Binding-site contacts:
Ligand atom C4 contacts residue PHE67 of chain 1.A at 4.2 Å (hydrophobic).
Ligand atom O6 contacts residue CYS57 of chain 1.A at 3.9 Å.
Ligand atom O5 contacts residue ARG68 of chain 1.A at 3.9 Å.
Ligand atom O6 contacts residue HIS150 of chain 1.A at 4.2 Å.
Ligand atom C3 contacts residue TYR53 of chain 1.A at 4.4 Å (hydrophobic).
Ligand atom O6 contacts residue GLU58 of chain 1.A at 3.8 Å.
Ligand atom C2 contacts residue CYS57 of chain 1.A at 4.3 Å (hydrophobic).
Ligand atom C4 contacts residue HIS150 of chain 1.A at 4.4 Å.
Ligand atom C1 contacts residue ARG64 of chain 1.A at 4.4 Å.
Ligand atom O5 contacts residue ARG64 of chain 1.A at 2.6 Å (salt-bridge).
Ligand atom C3 contacts residue HIS150 of chain 1.A at 4.2 Å.
Ligand atom C3 contacts residue ARG64 of chain 1.A at 3.7 Å.
Ligand atom C2 contacts residue ARG68 of chain 1.A at 4.3 Å.
Ligand atom C1 contacts residue PHE67 of chain 1.A at 4.2 Å (hydrophobic).
Ligand atom C4 contacts residue CYS57 of chain 1.A at 3.4 Å (hydrophobic).
Ligand atom C4 contacts residue TYR53 of chain 1.A at 3.5 Å (hydrophobic).
Ligand atom C3 contacts residue GLU58 of chain 1.A at 4.4 Å.
Ligand atom C1 contacts residue ARG68 of chain 1.A at 4.0 Å.
Ligand atom C2 contacts residue ARG64 of chain 1.A at 3.2 Å.
Ligand atom C1 contacts residue VAL81 of chain 1.A at 4.0 Å (hydrophobic).
Ligand atom O6 contacts residue ARG64 of chain 1.A at 3.1 Å (salt-bridge).
Ligand atom C3 contacts residue CYS57 of chain 1.A at 4.0 Å (hydrophobic).
Ligand atom O5 contacts residue ASP85 of chain 1.A at 4.5 Å.
Ligand atom C4 contacts residue GLU58 of chain 1.A at 3.9 Å.

The protein below binds the small molecule below.
Small molecule (SMILES): C[C@@H](O)[C@@H](C)O

Sequence of chain 1.A:
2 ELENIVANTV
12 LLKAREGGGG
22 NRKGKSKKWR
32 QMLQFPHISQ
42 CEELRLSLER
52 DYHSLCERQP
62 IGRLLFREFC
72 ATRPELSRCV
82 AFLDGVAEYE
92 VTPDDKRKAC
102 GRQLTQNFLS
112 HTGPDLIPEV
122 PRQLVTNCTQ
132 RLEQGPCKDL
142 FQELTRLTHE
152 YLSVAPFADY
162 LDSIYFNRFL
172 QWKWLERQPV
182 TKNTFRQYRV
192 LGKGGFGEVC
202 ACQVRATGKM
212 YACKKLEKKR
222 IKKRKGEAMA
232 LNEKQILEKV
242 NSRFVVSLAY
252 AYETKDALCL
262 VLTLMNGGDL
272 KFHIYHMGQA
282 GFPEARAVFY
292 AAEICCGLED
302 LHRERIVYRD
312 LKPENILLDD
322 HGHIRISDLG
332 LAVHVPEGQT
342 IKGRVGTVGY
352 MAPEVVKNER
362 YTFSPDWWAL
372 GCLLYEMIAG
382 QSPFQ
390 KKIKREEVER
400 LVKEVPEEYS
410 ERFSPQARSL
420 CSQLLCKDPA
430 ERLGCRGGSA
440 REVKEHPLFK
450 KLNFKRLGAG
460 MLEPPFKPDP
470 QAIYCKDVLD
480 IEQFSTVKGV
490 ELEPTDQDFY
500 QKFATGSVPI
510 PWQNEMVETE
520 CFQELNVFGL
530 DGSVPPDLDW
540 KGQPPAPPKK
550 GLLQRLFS